Binding-site contacts:
Ligand atom C2 contacts residue ASN711 of chain 1.B at 2.5 Å.
Ligand atom O6 contacts residue ILE796 of chain 1.C at 3.6 Å.
Ligand atom C7 contacts residue TYR798 of chain 1.C at 3.9 Å (hydrophobic).
Ligand atom O3 contacts residue TYR798 of chain 1.C at 4.2 Å.
Ligand atom C1 contacts residue ASN711 of chain 1.B at 1.4 Å.
Ligand atom C3 contacts residue ASN711 of chain 1.B at 3.8 Å.
Ligand atom O5 contacts residue ASN711 of chain 1.B at 2.4 Å (h-bond).
Ligand atom O6 contacts residue TYR798 of chain 1.C at 3.9 Å.
Ligand atom C7 contacts residue ASN711 of chain 1.B at 4.0 Å.
Ligand atom N2 contacts residue ASN711 of chain 1.B at 2.9 Å (h-bond).
Ligand atom C6 contacts residue ILE796 of chain 1.C at 3.8 Å (hydrophobic).
Ligand atom O7 contacts residue TYR798 of chain 1.C at 3.2 Å.
Ligand atom C2 contacts residue TYR798 of chain 1.C at 4.0 Å (hydrophobic).
Ligand atom C5 contacts residue ASN711 of chain 1.B at 3.6 Å.
Ligand atom C4 contacts residue ASN711 of chain 1.B at 4.3 Å.
Ligand atom N2 contacts residue TYR798 of chain 1.C at 4.3 Å.
Ligand atom C6 contacts residue TYR798 of chain 1.C at 3.6 Å (hydrophobic).

This protein binds this small molecule.
Small molecule (SMILES): CC(=O)N[C@H]1[C@H](O[C@H]2[C@H](O)[C@@H](NC(C)=O)CO[C@@H]2CO)O[C@H](CO)[C@@H](O)[C@@H]1O

Sequence of chain 1.B:
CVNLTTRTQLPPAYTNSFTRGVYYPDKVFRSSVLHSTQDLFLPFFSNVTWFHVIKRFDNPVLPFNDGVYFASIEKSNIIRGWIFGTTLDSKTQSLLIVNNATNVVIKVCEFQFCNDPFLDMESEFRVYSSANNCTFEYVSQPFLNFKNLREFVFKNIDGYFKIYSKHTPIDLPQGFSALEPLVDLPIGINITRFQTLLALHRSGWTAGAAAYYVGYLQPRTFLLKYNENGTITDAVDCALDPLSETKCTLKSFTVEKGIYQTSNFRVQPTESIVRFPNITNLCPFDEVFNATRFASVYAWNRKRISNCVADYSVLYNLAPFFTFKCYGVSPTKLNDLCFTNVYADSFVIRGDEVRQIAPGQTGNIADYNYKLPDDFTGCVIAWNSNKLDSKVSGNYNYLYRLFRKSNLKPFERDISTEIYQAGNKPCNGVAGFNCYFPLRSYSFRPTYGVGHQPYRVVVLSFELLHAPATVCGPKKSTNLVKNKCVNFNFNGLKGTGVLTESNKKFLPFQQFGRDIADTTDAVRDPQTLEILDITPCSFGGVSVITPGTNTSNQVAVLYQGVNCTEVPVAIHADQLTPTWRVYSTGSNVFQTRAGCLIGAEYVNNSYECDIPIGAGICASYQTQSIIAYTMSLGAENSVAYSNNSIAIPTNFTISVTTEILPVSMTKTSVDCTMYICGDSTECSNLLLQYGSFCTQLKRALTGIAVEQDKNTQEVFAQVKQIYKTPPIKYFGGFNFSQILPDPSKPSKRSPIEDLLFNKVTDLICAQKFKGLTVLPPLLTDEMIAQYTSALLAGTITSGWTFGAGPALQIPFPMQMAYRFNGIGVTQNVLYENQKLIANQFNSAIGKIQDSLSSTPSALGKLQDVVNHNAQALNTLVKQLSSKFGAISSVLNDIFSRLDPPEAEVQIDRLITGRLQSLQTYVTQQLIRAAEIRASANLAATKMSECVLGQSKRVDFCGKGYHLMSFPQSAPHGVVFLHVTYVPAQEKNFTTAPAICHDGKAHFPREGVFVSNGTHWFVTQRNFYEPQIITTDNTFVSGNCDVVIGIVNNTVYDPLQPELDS

Sequence of chain 1.C:
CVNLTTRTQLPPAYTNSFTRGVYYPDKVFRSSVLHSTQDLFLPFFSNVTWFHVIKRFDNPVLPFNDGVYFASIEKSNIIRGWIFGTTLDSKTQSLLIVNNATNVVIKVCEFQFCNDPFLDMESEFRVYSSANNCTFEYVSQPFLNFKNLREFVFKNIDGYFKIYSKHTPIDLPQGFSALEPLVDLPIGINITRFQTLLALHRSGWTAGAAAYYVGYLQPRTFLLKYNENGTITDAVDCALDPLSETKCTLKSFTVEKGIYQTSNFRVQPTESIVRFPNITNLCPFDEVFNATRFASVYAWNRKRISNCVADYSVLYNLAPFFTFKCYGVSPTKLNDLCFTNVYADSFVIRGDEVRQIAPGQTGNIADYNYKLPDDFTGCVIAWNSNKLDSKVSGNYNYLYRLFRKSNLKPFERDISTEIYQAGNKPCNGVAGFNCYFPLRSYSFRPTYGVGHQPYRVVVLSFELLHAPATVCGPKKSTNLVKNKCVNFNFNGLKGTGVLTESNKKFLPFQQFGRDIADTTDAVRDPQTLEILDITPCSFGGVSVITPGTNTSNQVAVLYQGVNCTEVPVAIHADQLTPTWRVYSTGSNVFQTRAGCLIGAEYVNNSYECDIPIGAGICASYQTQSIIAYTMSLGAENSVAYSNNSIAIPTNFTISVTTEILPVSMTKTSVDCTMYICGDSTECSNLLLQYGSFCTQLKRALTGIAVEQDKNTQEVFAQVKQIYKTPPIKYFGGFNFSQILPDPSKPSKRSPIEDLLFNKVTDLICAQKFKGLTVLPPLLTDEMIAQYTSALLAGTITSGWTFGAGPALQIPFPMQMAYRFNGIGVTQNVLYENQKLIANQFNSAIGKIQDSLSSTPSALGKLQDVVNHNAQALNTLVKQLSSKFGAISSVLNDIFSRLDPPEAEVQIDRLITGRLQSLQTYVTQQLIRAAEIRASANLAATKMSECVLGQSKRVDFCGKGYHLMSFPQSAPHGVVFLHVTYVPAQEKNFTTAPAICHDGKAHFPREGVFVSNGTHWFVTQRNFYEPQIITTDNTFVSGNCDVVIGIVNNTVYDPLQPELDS